This protein binds this small molecule.
Small molecule (SMILES): NCCCC[C@H](NC(=O)[C@H](CCCN=C(N)N)NC(=O)[C@H](CCCCN)NC(=O)[C@H](CCCN=C(N)N)NC(=O)[C@H](CCCCN)NC(=O)[C@H](CCCN=C(N)N)NC(=O)[C@H](CCCCN)NC(=O)[C@H](CCCN=C(N)N)NC(=O)[C@@H](N)CCCCN)C(=O)N[C@H](C=O)CCCN=C(N)N

Sequence of chain 1.B:
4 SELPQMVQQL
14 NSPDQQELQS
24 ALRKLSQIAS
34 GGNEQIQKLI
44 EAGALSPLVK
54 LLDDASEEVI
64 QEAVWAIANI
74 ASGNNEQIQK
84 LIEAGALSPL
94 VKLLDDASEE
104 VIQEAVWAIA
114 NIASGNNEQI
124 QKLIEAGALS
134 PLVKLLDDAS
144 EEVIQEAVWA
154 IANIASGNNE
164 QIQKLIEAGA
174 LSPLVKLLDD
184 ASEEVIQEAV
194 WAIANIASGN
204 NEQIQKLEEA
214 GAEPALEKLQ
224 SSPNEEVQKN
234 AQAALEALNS

Sequence of chain 1.C:
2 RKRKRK

Binding-site contacts:
Ligand atom CG contacts residue ASN72 of chain 1.A at 3.4 Å.
Ligand atom NH1 contacts residue GLY160 of chain 1.B at 2.8 Å (h-bond).
Ligand atom CZ contacts residue ASN162 of chain 1.B at 3.4 Å.
Ligand atom NZ contacts residue GLU65 of chain 1.A at 2.8 Å (salt-bridge).
Ligand atom O contacts residue TRP110 of chain 1.A at 3.1 Å (h-bond).
Ligand atom N contacts residue ASN114 of chain 1.A at 3.2 Å (h-bond).
Ligand atom NH1 contacts residue ASN162 of chain 1.B at 3.1 Å (h-bond).
Ligand atom N contacts residue ASN156 of chain 1.A at 3.1 Å (h-bond).
Ligand atom NH2 contacts residue SER117 of chain 1.A at 2.7 Å (h-bond).
Ligand atom NH1 contacts residue GLU191 of chain 1.B at 3.0 Å (salt-bridge).
Ligand atom NZ contacts residue GLY118 of chain 1.B at 2.8 Å (h-bond).
Ligand atom NH2 contacts residue LYS7 of chain 1.C at 3.3 Å.
Ligand atom O contacts residue ASN114 of chain 1.A at 3.2 Å (h-bond).
Ligand atom O contacts residue TRP152 of chain 1.A at 2.9 Å (h-bond).
Ligand atom NH2 contacts residue ASN233 of chain 1.B at 3.0 Å (h-bond).
Ligand atom CE contacts residue ASN120 of chain 1.B at 3.3 Å.
Ligand atom CA contacts residue ARG6 of chain 1.C at 3.4 Å.
Ligand atom CG contacts residue SER159 of chain 1.B at 3.4 Å.
Ligand atom CZ contacts residue ASN78 of chain 1.A at 3.3 Å.
Ligand atom NH2 contacts residue SER33 of chain 1.A at 3.0 Å (h-bond).
Ligand atom CZ contacts residue SER33 of chain 1.A at 3.3 Å.
Ligand atom O contacts residue SER159 of chain 1.B at 3.3 Å.
Ligand atom NZ contacts residue GLU191 of chain 1.A at 3.1 Å (salt-bridge).
Ligand atom NH2 contacts residue TRP194 of chain 1.B at 3.4 Å.
Ligand atom NH2 contacts residue ASN162 of chain 1.B at 2.8 Å (h-bond).
Ligand atom NE contacts residue SER201 of chain 1.B at 2.8 Å (h-bond).
Ligand atom O contacts residue ASN156 of chain 1.A at 3.2 Å (h-bond).
Ligand atom O contacts residue TRP194 of chain 1.B at 3.2 Å.
Ligand atom CD contacts residue GLY76 of chain 1.A at 3.3 Å.
Ligand atom NZ contacts residue ASN120 of chain 1.B at 2.9 Å (h-bond).
Ligand atom N contacts residue ARG6 of chain 1.C at 2.8 Å (salt-bridge).
Ligand atom NH2 contacts residue SER201 of chain 1.B at 2.9 Å (h-bond).
Ligand atom O contacts residue TRP68 of chain 1.A at 3.0 Å.
Ligand atom NE contacts residue SER117 of chain 1.A at 2.8 Å (h-bond).
Ligand atom NH1 contacts residue GLY76 of chain 1.A at 2.8 Å (h-bond).
Ligand atom NE contacts residue SER33 of chain 1.A at 2.8 Å (h-bond).
Ligand atom CG contacts residue SER117 of chain 1.A at 3.4 Å.
Ligand atom NH2 contacts residue ASN78 of chain 1.A at 2.8 Å (h-bond).
Ligand atom NH1 contacts residue ASN78 of chain 1.A at 3.0 Å (h-bond).
Ligand atom O contacts residue ASN198 of chain 1.B at 3.0 Å (h-bond).

Sequence of chain 1.A:
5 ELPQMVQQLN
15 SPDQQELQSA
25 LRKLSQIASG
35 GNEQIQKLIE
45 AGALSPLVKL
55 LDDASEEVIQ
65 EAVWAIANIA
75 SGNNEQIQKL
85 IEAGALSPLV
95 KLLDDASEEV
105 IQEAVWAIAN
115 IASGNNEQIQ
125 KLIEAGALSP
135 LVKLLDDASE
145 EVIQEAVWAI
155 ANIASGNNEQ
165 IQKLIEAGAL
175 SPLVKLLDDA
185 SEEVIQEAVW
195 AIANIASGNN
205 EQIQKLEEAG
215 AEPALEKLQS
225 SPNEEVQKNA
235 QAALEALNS